Sequence of chain 1.D:
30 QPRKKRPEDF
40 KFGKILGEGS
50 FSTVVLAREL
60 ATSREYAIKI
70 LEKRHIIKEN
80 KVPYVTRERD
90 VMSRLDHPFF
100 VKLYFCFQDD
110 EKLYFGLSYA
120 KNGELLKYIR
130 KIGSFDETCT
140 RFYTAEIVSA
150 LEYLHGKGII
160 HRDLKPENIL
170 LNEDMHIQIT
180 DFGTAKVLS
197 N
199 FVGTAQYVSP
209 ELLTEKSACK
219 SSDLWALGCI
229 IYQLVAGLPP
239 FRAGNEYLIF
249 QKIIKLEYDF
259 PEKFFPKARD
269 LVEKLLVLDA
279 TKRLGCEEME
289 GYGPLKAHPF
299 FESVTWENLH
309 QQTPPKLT

Binding-site contacts:
Ligand atom C18 contacts residue LEU169 of chain 1.D at 3.6 Å (hydrophobic).
Ligand atom C23 contacts residue THR179 of chain 1.D at 3.5 Å.
Ligand atom O32 contacts residue SER117 of chain 1.D at 3.8 Å.
Ligand atom C11 contacts residue LEU45 of chain 1.D at 3.2 Å (hydrophobic).
Ligand atom O32 contacts residue TYR118 of chain 1.D at 3.4 Å.
Ligand atom C10 contacts residue LEU45 of chain 1.D at 3.7 Å (hydrophobic).
Ligand atom O33 contacts residue THR179 of chain 1.D at 3.0 Å (h-bond).
Ligand atom C18 contacts residue SER117 of chain 1.D at 3.8 Å.
Ligand atom C22 contacts residue LEU169 of chain 1.D at 3.8 Å (hydrophobic).
Ligand atom C13 contacts residue GLY46 of chain 1.D at 3.7 Å.
Ligand atom C22 contacts residue THR179 of chain 1.D at 3.7 Å.
Ligand atom C1 contacts residue LEU116 of chain 1.D at 3.8 Å (hydrophobic).
Ligand atom C29 contacts residue GLU47 of chain 1.D at 3.7 Å.
Ligand atom C24 contacts residue GLU166 of chain 1.D at 3.5 Å.
Ligand atom C20 contacts residue LEU169 of chain 1.D at 3.5 Å (hydrophobic).
Ligand atom C5 contacts residue THR179 of chain 1.D at 3.5 Å.
Ligand atom C7 contacts residue LEU169 of chain 1.D at 3.8 Å (hydrophobic).
Ligand atom N19 contacts residue LEU169 of chain 1.D at 3.7 Å.
Ligand atom C18 contacts residue ALA66 of chain 1.D at 3.5 Å (hydrophobic).
Ligand atom C29 contacts residue GLY48 of chain 1.D at 3.6 Å.
Ligand atom C8 contacts residue ALA119 of chain 1.D at 3.8 Å (hydrophobic).
Ligand atom O33 contacts residue LEU116 of chain 1.D at 3.5 Å.
Ligand atom N6 contacts residue THR179 of chain 1.D at 3.6 Å.
Ligand atom N19 contacts residue SER117 of chain 1.D at 2.9 Å (h-bond).
Ligand atom C2 contacts residue THR179 of chain 1.D at 3.5 Å.
Ligand atom C3 contacts residue ASP180 of chain 1.D at 3.7 Å.
Ligand atom C1 contacts residue THR179 of chain 1.D at 3.1 Å.
Ligand atom C12 contacts residue LEU45 of chain 1.D at 2.9 Å (hydrophobic).
Ligand atom C12 contacts residue GLY46 of chain 1.D at 3.5 Å.
Ligand atom C18 contacts residue ALA119 of chain 1.D at 3.8 Å (hydrophobic).
Ligand atom C7 contacts residue THR179 of chain 1.D at 3.8 Å.
Ligand atom O33 contacts residue VAL100 of chain 1.D at 3.6 Å.
Ligand atom O32 contacts residue ALA119 of chain 1.D at 2.9 Å (h-bond).
Ligand atom C21 contacts residue LEU169 of chain 1.D at 3.3 Å (hydrophobic).
Ligand atom N19 contacts residue ALA66 of chain 1.D at 3.4 Å.
Ligand atom C3 contacts residue LYS68 of chain 1.D at 3.7 Å.
Ligand atom C17 contacts residue LEU169 of chain 1.D at 3.4 Å (hydrophobic).
Ligand atom C31 contacts residue GLU166 of chain 1.D at 3.1 Å.
Ligand atom C13 contacts residue LEU45 of chain 1.D at 3.8 Å (hydrophobic).
Ligand atom O32 contacts residue ALA66 of chain 1.D at 3.5 Å.

This small molecule binds to this protein.
Small molecule (SMILES): CN1CCC[C@H]1CCn1cc(C2=C(c3c[nH]c4ccccc34)C(=O)NC2=O)c2ccccc21